This protein binds this small molecule.
Small molecule (SMILES): CC(=O)N[C@H]1[C@H](O[C@H]2[C@H](O)[C@@H](NC(C)=O)CO[C@@H]2CO)O[C@H](CO)[C@@H](O)[C@@H]1O

Sequence of chain 12.G:
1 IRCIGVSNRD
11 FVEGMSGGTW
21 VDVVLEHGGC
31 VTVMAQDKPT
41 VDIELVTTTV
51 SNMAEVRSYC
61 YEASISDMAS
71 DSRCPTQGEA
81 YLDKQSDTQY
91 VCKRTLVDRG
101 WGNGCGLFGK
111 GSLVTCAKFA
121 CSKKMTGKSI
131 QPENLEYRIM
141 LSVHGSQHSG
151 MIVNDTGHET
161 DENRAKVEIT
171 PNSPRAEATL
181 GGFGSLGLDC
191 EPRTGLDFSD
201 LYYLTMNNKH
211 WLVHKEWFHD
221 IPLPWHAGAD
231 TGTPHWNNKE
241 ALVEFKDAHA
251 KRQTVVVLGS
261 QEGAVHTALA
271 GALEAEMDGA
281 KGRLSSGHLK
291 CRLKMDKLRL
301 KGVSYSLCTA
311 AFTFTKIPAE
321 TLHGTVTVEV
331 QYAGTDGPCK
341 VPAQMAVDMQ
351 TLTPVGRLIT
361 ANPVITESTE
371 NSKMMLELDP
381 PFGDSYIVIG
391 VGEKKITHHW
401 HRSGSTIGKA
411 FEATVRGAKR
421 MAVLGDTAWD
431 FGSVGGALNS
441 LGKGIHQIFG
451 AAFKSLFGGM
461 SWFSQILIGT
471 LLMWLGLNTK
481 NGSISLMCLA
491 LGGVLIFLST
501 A

Binding-site contacts:
Ligand atom C8 contacts residue THR156 of chain 12.G at 4.0 Å.
Ligand atom N2 contacts residue THR156 of chain 12.G at 3.6 Å (h-bond).
Ligand atom C6 contacts residue MET151 of chain 12.G at 4.5 Å (hydrophobic).
Ligand atom N2 contacts residue ASN154 of chain 12.G at 3.8 Å.
Ligand atom C7 contacts residue THR156 of chain 12.G at 3.9 Å.
Ligand atom C1 contacts residue ASN154 of chain 12.G at 3.4 Å.
Ligand atom O5 contacts residue ASN154 of chain 12.G at 4.0 Å.
Ligand atom C2 contacts residue ASN154 of chain 12.G at 3.5 Å.
Ligand atom C7 contacts residue ASN154 of chain 12.G at 3.3 Å.
Ligand atom O6 contacts residue MET151 of chain 12.G at 3.4 Å.
Ligand atom C2 contacts residue THR156 of chain 12.G at 4.2 Å.
Ligand atom C8 contacts residue ASN154 of chain 12.G at 3.6 Å.
Ligand atom C1 contacts residue THR156 of chain 12.G at 3.6 Å.
Ligand atom O7 contacts residue ASN154 of chain 12.G at 2.6 Å (h-bond).